Binding-site contacts:
Ligand atom C20 contacts residue PHE25 of chain 1.C at 3.6 Å (hydrophobic).
Ligand atom C18 contacts residue PHE156 of chain 1.B at 3.8 Å (hydrophobic).
Ligand atom C11 contacts residue TYR133 of chain 1.B at 3.3 Å (hydrophobic).
Ligand atom O1 contacts residue TYR133 of chain 1.B at 2.5 Å (h-bond).
Ligand atom O3 contacts residue VAL160 of chain 1.B at 3.5 Å.
Ligand atom C18 contacts residue THR172 of chain 1.B at 3.9 Å.
Ligand atom C3 contacts residue SER146 of chain 1.B at 3.3 Å.
Ligand atom O5 contacts residue VAL28 of chain 1.C at 3.3 Å (h-bond).
Ligand atom C6 contacts residue LEU158 of chain 1.B at 3.9 Å (hydrophobic).
Ligand atom C28 contacts residue VAL28 of chain 1.C at 3.4 Å (hydrophobic).
Ligand atom O3 contacts residue ALA29 of chain 1.C at 3.5 Å.
Ligand atom C25 contacts residue PHE134 of chain 1.B at 3.7 Å (hydrophobic).
Ligand atom O2 contacts residue VAL160 of chain 1.B at 3.8 Å.
Ligand atom C12 contacts residue TYR133 of chain 1.B at 3.4 Å (hydrophobic).
Ligand atom O6 contacts residue HIS193 of chain 1.C at 2.9 Å (h-bond).
Ligand atom C2 contacts residue SER146 of chain 1.B at 3.4 Å.
Ligand atom C16 contacts residue ALA29 of chain 1.C at 3.8 Å (hydrophobic).
Ligand atom C31 contacts residue VAL160 of chain 1.B at 3.4 Å (hydrophobic).
Ligand atom C1 contacts residue PHE102 of chain 1.B at 3.8 Å (hydrophobic).
Ligand atom C32 contacts residue VAL160 of chain 1.B at 3.7 Å (hydrophobic).
Ligand atom C26 contacts residue PHE134 of chain 1.B at 3.7 Å (hydrophobic).
Ligand atom C1 contacts residue SER104 of chain 1.B at 3.9 Å.
Ligand atom C21 contacts residue PHE166 of chain 1.B at 3.5 Å (hydrophobic).
Ligand atom C32 contacts residue PHE166 of chain 1.B at 3.5 Å (hydrophobic).
Ligand atom C2 contacts residue THR93 of chain 1.B at 3.3 Å.
Ligand atom O3 contacts residue VAL28 of chain 1.C at 3.7 Å.
Ligand atom C7 contacts residue LEU158 of chain 1.B at 3.8 Å (hydrophobic).
Ligand atom C27 contacts residue TYR133 of chain 1.B at 3.6 Å (hydrophobic).
Ligand atom C32 contacts residue ASN162 of chain 1.B at 3.3 Å.
Ligand atom O2 contacts residue PHE166 of chain 1.B at 3.8 Å.
Ligand atom C27 contacts residue PHE134 of chain 1.B at 3.4 Å (hydrophobic).
Ligand atom O5 contacts residue ALA29 of chain 1.C at 3.6 Å.
Ligand atom C20 contacts residue TYR133 of chain 1.B at 3.8 Å (hydrophobic).
Ligand atom C28 contacts residue ALA29 of chain 1.C at 3.1 Å (hydrophobic).
Ligand atom O1 contacts residue SER104 of chain 1.B at 3.3 Å (h-bond).
Ligand atom C2 contacts residue PHE102 of chain 1.B at 3.9 Å (hydrophobic).
Ligand atom C21 contacts residue VAL170 of chain 1.B at 3.9 Å (hydrophobic).
Ligand atom C18 contacts residue SER146 of chain 1.B at 3.4 Å.
Ligand atom C12 contacts residue PHE144 of chain 1.B at 3.7 Å (hydrophobic).
Ligand atom C23 contacts residue PHE144 of chain 1.B at 3.8 Å (hydrophobic).

Sequence of chain 1.C:
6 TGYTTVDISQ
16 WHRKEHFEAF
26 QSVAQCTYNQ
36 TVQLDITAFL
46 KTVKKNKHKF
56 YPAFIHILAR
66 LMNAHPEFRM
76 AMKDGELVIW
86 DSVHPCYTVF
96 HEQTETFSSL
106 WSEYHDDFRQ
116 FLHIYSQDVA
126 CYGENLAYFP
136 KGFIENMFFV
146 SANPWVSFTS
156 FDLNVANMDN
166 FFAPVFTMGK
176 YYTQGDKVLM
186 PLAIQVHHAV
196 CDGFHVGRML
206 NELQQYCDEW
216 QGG

Sequence of chain 1.B:
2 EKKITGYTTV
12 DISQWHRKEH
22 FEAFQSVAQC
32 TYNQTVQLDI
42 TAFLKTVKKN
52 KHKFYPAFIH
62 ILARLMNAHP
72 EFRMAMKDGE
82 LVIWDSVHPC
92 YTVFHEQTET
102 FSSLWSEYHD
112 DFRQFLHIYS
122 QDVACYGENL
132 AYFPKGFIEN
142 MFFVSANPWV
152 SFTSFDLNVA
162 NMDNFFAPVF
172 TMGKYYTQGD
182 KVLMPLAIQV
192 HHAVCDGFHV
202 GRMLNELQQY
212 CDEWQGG

The small molecule below binds the protein below.
Small molecule (SMILES): CC(=O)O[C@H]1C[C@@]2(C)[C@@H](C[C@@H](O)[C@H]3[C@@]4(C)CC[C@@H](O)[C@@H](C)[C@@H]4CC[C@@]32C)/C1=C(\CCC=C(C)C)C(=O)O